Sequence of chain 1.A:
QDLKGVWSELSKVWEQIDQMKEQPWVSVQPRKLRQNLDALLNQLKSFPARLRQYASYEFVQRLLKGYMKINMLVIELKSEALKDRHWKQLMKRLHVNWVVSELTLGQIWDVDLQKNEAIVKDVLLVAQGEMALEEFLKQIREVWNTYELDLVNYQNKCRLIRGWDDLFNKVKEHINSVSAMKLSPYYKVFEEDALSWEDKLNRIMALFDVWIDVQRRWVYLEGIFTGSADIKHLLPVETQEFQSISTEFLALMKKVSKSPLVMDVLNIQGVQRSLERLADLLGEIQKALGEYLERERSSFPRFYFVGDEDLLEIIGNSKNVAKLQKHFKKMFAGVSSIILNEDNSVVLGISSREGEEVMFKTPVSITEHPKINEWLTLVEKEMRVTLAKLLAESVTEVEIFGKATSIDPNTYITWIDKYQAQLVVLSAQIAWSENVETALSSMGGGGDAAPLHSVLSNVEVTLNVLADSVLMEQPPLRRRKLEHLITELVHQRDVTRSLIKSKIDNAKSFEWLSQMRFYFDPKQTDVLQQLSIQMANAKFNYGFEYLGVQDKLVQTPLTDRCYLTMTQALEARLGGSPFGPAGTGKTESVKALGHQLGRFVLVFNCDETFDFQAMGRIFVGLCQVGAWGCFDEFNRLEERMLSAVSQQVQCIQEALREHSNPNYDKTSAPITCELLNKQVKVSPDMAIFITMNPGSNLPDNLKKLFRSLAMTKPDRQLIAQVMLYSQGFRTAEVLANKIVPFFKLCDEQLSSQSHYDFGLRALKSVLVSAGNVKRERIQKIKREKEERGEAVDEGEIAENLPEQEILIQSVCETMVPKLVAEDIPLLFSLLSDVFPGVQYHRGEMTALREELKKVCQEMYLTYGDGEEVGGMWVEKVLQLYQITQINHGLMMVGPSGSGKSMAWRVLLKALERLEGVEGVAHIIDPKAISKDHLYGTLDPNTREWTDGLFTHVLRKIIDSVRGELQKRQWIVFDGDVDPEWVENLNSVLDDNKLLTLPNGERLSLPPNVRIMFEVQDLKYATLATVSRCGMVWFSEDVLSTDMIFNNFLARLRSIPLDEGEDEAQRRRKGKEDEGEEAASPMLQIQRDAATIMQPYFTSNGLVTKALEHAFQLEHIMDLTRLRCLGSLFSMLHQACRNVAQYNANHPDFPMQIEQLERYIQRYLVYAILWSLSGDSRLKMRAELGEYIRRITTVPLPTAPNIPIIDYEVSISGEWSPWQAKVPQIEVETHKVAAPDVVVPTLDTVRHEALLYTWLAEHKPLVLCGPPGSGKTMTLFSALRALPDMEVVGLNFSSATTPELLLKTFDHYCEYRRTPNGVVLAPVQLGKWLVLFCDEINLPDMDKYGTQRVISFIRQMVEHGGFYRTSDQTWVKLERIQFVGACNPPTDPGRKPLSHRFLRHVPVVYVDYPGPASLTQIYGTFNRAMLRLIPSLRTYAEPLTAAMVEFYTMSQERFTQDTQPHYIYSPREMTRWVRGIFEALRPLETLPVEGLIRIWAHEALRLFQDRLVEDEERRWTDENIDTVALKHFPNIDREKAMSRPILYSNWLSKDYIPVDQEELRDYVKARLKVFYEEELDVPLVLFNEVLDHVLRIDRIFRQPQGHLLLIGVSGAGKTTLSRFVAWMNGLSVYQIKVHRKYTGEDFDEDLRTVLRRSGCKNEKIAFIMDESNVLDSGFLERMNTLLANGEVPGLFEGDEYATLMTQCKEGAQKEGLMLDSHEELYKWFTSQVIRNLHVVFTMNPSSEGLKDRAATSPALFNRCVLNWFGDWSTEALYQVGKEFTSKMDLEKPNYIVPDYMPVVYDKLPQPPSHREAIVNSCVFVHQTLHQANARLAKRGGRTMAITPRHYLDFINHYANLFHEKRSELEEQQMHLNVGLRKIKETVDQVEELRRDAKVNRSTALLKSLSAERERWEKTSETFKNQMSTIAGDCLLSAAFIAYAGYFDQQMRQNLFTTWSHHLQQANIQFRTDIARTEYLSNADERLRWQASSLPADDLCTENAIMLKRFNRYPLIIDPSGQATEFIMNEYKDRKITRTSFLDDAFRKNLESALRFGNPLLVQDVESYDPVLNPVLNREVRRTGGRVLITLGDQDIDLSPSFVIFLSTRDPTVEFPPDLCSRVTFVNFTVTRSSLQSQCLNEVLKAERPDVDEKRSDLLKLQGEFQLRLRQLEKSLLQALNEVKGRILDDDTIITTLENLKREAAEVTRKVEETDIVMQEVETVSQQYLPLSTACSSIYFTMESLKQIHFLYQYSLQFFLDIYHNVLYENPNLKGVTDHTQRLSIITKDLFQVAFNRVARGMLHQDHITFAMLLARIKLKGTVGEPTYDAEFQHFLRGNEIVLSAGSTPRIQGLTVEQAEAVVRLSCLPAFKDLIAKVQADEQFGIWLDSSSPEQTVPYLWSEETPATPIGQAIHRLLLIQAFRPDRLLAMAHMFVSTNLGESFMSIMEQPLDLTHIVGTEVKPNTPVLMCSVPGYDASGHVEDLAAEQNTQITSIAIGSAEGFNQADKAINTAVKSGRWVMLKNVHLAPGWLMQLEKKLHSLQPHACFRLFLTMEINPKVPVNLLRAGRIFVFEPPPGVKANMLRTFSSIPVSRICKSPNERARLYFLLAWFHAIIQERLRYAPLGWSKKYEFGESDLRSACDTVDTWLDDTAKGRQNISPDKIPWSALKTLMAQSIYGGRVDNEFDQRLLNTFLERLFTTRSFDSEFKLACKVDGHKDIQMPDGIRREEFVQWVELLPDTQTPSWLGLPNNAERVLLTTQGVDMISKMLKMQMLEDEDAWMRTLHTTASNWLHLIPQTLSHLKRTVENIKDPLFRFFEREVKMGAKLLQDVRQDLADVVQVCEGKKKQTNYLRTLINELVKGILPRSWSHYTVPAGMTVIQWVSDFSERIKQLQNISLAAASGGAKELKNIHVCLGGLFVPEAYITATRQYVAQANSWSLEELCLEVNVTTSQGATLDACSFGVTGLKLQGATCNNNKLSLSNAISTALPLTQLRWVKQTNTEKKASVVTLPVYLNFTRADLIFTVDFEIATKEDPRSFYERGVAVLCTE

Binding-site contacts:
Ligand atom C5' contacts residue GLY2598 of chain 1.A at 3.3 Å.
Ligand atom O4' contacts residue GLY2598 of chain 1.A at 3.4 Å (h-bond).
Ligand atom C2 contacts residue ILE2747 of chain 1.A at 3.5 Å (hydrophobic).
Ligand atom C4 contacts residue MET2603 of chain 1.A at 3.5 Å (hydrophobic).
Ligand atom C6 contacts residue VAL2568 of chain 1.A at 3.4 Å (hydrophobic).
Ligand atom O2G contacts residue LYS2601 of chain 1.A at 2.4 Å (salt-bridge).
Ligand atom O3G contacts residue THR2602 of chain 1.A at 2.7 Å (h-bond).
Ligand atom N3B contacts residue ARG2797 of chain 1.A at 3.2 Å (salt-bridge).
Ligand atom C5' contacts residue ARG2797 of chain 1.A at 3.8 Å.
Ligand atom O4' contacts residue PRO2796 of chain 1.A at 3.7 Å.
Ligand atom N1 contacts residue VAL2568 of chain 1.A at 3.5 Å.
Ligand atom O3' contacts residue THR2800 of chain 1.A at 3.0 Å (h-bond).
Ligand atom O1G contacts residue ARG2797 of chain 1.A at 3.7 Å.
Ligand atom O2A contacts residue THR2602 of chain 1.A at 3.5 Å (h-bond).
Ligand atom O2A contacts residue MET2603 of chain 1.A at 3.0 Å (h-bond).
Ligand atom O2' contacts residue MET2603 of chain 1.A at 3.6 Å.
Ligand atom C6 contacts residue ILE2747 of chain 1.A at 3.4 Å (hydrophobic).
Ligand atom O3G contacts residue ASP2664 of chain 1.A at 3.5 Å (salt-bridge).
Ligand atom O2' contacts residue THR2800 of chain 1.A at 3.4 Å.
Ligand atom O2B contacts residue GLY2598 of chain 1.A at 3.4 Å (h-bond).
Ligand atom N1 contacts residue ILE2747 of chain 1.A at 3.5 Å.
Ligand atom N6 contacts residue VAL2568 of chain 1.A at 3.2 Å.
Ligand atom N6 contacts residue THR2571 of chain 1.A at 3.5 Å.
Ligand atom O2B contacts residue LYS2601 of chain 1.A at 2.7 Å (salt-bridge).
Ligand atom N6 contacts residue VAL2569 of chain 1.A at 3.3 Å (h-bond).
Ligand atom C4' contacts residue ARG2797 of chain 1.A at 3.5 Å.
Ligand atom O2B contacts residue GLY2600 of chain 1.A at 3.4 Å (h-bond).
Ligand atom N1 contacts residue VAL2569 of chain 1.A at 3.5 Å (h-bond).
Ligand atom O3A contacts residue GLY2598 of chain 1.A at 3.5 Å.
Ligand atom O1G contacts residue ARG3088 of chain 1.A at 2.7 Å (salt-bridge).
Ligand atom O2A contacts residue GLY2600 of chain 1.A at 3.3 Å.
Ligand atom N3B contacts residue GLY2598 of chain 1.A at 3.6 Å (h-bond).
Ligand atom C4' contacts residue GLY2598 of chain 1.A at 3.7 Å.
Ligand atom C2' contacts residue MET2603 of chain 1.A at 3.5 Å (hydrophobic).
Ligand atom O1B contacts residue THR2602 of chain 1.A at 2.5 Å (h-bond).
Ligand atom N6 contacts residue THR2574 of chain 1.A at 3.7 Å.
Ligand atom N3 contacts residue MET2603 of chain 1.A at 3.5 Å.
Ligand atom O2B contacts residue SER2599 of chain 1.A at 3.5 Å (h-bond).
Ligand atom N6 contacts residue ILE2747 of chain 1.A at 3.2 Å.
Ligand atom O3A contacts residue GLY2600 of chain 1.A at 3.4 Å (h-bond).

The small molecule below binds the protein below.
Small molecule (SMILES): Nc1ncnc2c1ncn2[C@@H]1O[C@H](CO[P](=O)(O)O[P](=O)(O)NP(=O)(O)O)[C@@H](O)[C@H]1O